Binding-site contacts:
Ligand atom N1 contacts residue GLN233 of chain 2.C at 3.3 Å (h-bond).
Ligand atom C15 contacts residue TYR66 of chain 2.A at 3.4 Å (hydrophobic).
Ligand atom O1 contacts residue TYR150 of chain 8.A at 3.0 Å.
Ligand atom C8 contacts residue ASP234 of chain 2.C at 3.3 Å.
Ligand atom C10 contacts residue ASP234 of chain 2.C at 3.8 Å.
Ligand atom C3 contacts residue ASP149 of chain 8.A at 3.5 Å.
Ligand atom O1 contacts residue ASP149 of chain 8.A at 3.6 Å.
Ligand atom C7 contacts residue THR235 of chain 2.C at 3.8 Å.
Ligand atom C3 contacts residue ASN148 of chain 8.A at 3.5 Å.
Ligand atom C13 contacts residue TYR66 of chain 2.A at 3.4 Å (hydrophobic).
Ligand atom N1 contacts residue PHE236 of chain 2.C at 3.6 Å.
Ligand atom C16 contacts residue THR235 of chain 2.C at 3.8 Å.
Ligand atom C8 contacts residue ASN148 of chain 8.A at 3.3 Å.
Ligand atom O4 contacts residue ARG212 of chain 8.A at 2.8 Å (salt-bridge).
Ligand atom C20 contacts residue ARG212 of chain 8.A at 3.4 Å.
Ligand atom O5 contacts residue TYR229 of chain 2.A at 3.8 Å.
Ligand atom N1 contacts residue GLN153 of chain 8.A at 2.7 Å (h-bond).
Ligand atom C16 contacts residue PHE236 of chain 2.C at 3.7 Å (hydrophobic).
Ligand atom C9 contacts residue ASP234 of chain 2.C at 3.6 Å.
Ligand atom C2 contacts residue TYR66 of chain 2.A at 3.8 Å (hydrophobic).
Ligand atom S1 contacts residue GLN233 of chain 2.C at 3.7 Å.
Ligand atom C4 contacts residue ASP149 of chain 8.A at 3.5 Å.
Ligand atom O5 contacts residue TRP152 of chain 8.A at 3.5 Å (h-bond).
Ligand atom O1 contacts residue GLN233 of chain 2.C at 3.5 Å (h-bond).
Ligand atom C6 contacts residue PHE236 of chain 2.C at 3.5 Å (hydrophobic).
Ligand atom C10 contacts residue ASN148 of chain 8.A at 3.7 Å.
Ligand atom C4 contacts residue ASN148 of chain 8.A at 3.3 Å.
Ligand atom O5 contacts residue ARG212 of chain 8.A at 3.3 Å (salt-bridge).
Ligand atom C5 contacts residue GLN153 of chain 8.A at 3.2 Å.
Ligand atom O2 contacts residue PHE236 of chain 2.C at 3.4 Å (h-bond).
Ligand atom C14 contacts residue TYR66 of chain 2.A at 3.4 Å (hydrophobic).
Ligand atom O5 contacts residue ARG227 of chain 2.A at 3.5 Å (salt-bridge).
Ligand atom O2 contacts residue ASP234 of chain 2.C at 3.7 Å.
Ligand atom O4 contacts residue ARG227 of chain 2.A at 3.3 Å (salt-bridge).
Ligand atom O2 contacts residue THR235 of chain 2.C at 3.0 Å.
Ligand atom C20 contacts residue ARG227 of chain 2.A at 3.6 Å.
Ligand atom C1 contacts residue GLN153 of chain 8.A at 3.4 Å.
Ligand atom C6 contacts residue GLN153 of chain 8.A at 3.2 Å.
Ligand atom C9 contacts residue ASN148 of chain 8.A at 3.7 Å.
Ligand atom O2 contacts residue GLN233 of chain 2.C at 3.0 Å.

Sequence of chain 8.A:
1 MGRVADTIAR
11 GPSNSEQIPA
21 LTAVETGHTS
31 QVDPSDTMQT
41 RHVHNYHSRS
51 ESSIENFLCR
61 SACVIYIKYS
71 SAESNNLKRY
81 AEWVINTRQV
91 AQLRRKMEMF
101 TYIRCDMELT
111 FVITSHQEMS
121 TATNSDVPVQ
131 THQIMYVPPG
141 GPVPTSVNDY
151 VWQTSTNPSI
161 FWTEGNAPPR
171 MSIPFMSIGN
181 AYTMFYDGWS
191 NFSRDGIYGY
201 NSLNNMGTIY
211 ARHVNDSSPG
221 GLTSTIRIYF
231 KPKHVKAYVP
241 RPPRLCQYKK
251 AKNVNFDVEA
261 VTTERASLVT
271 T

This protein binds this small molecule.
Small molecule (SMILES): CCCOc1ccc2cc(S(=O)(=O)Nc3ccc(C(=O)O)cc3)ccc2c1

Sequence of chain 2.A:
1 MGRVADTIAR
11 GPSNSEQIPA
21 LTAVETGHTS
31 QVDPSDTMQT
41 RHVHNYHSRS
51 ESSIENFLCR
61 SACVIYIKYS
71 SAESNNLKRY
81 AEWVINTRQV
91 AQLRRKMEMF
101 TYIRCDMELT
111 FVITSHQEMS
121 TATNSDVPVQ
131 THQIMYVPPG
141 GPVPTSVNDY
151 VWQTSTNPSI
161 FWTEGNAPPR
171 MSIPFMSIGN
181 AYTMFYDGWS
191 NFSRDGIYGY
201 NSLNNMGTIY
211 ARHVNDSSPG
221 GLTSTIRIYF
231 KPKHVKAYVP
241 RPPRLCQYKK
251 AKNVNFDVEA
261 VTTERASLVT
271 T

Sequence of chain 2.C:
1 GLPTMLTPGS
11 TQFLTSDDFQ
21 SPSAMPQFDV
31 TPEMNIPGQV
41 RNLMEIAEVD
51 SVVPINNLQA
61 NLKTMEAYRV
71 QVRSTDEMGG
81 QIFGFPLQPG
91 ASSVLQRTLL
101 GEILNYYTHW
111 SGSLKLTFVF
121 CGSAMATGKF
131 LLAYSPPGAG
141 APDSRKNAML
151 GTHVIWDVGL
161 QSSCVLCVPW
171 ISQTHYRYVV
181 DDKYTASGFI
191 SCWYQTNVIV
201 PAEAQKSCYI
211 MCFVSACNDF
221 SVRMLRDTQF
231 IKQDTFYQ